Sequence of chain 1.A:
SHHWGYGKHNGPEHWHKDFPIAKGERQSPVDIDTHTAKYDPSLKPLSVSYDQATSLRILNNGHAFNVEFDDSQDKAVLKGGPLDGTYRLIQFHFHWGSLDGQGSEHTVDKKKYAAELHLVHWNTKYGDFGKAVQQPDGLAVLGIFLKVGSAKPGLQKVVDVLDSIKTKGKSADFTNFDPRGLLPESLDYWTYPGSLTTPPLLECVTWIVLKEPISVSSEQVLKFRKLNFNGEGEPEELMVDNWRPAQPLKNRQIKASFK

Binding-site contacts:
Ligand atom C5 contacts residue HIS4 of chain 1.A at 3.7 Å.
Ligand atom O7 contacts residue HIS4 of chain 1.A at 4.3 Å.
Ligand atom C11 contacts residue HIS4 of chain 1.A at 4.2 Å.
Ligand atom BR contacts residue HIS4 of chain 1.A at 3.6 Å.
Ligand atom C4 contacts residue ASP19 of chain 1.A at 3.6 Å.
Ligand atom O9 contacts residue TRP16 of chain 1.A at 3.2 Å.
Ligand atom N8 contacts residue ASP19 of chain 1.A at 2.6 Å (salt-bridge).
Ligand atom C5 contacts residue ASP19 of chain 1.A at 4.2 Å.
Ligand atom S6 contacts residue ASP19 of chain 1.A at 3.5 Å (salt-bridge).
Ligand atom C13 contacts residue HIS4 of chain 1.A at 3.5 Å.
Ligand atom N8 contacts residue LYS18 of chain 1.A at 4.1 Å.
Ligand atom C5 contacts residue TRP5 of chain 1.A at 4.5 Å (hydrophobic).
Ligand atom O9 contacts residue ASN11 of chain 1.A at 3.5 Å (h-bond).
Ligand atom N8 contacts residue TRP16 of chain 1.A at 3.7 Å.
Ligand atom N8 contacts residue HIS15 of chain 1.A at 2.9 Å (h-bond).
Ligand atom O1 contacts residue HIS4 of chain 1.A at 3.0 Å (h-bond).
Ligand atom O9 contacts residue HIS4 of chain 1.A at 4.5 Å.
Ligand atom BR contacts residue ASN11 of chain 1.A at 3.9 Å.
Ligand atom S6 contacts residue HIS15 of chain 1.A at 4.1 Å.
Ligand atom S6 contacts residue TRP16 of chain 1.A at 4.4 Å.
Ligand atom N20 contacts residue HIS10 of chain 1.A at 3.9 Å.
Ligand atom C18 contacts residue HIS4 of chain 1.A at 3.6 Å.
Ligand atom O9 contacts residue TRP5 of chain 1.A at 3.6 Å.
Ligand atom C14 contacts residue HIS4 of chain 1.A at 3.4 Å.
Ligand atom C19 contacts residue HIS4 of chain 1.A at 3.6 Å.
Ligand atom C2 contacts residue HIS4 of chain 1.A at 3.9 Å.
Ligand atom C5 contacts residue ASN11 of chain 1.A at 4.4 Å.
Ligand atom O9 contacts residue HIS15 of chain 1.A at 3.9 Å.
Ligand atom O21 contacts residue HIS10 of chain 1.A at 4.0 Å.
Ligand atom O17 contacts residue HIS4 of chain 1.A at 3.9 Å.
Ligand atom O7 contacts residue ASP19 of chain 1.A at 3.4 Å (salt-bridge).
Ligand atom O7 contacts residue TRP5 of chain 1.A at 3.9 Å.
Ligand atom C4 contacts residue HIS4 of chain 1.A at 4.4 Å.
Ligand atom C12 contacts residue HIS4 of chain 1.A at 3.5 Å.
Ligand atom C16 contacts residue HIS4 of chain 1.A at 3.7 Å.
Ligand atom O7 contacts residue PHE20 of chain 1.A at 3.8 Å.
Ligand atom S6 contacts residue TRP5 of chain 1.A at 4.2 Å.

This protein binds this small molecule.
Small molecule (SMILES): NS(=O)(=O)CCNC(=O)/C(Cc1ccc(O)c(Br)c1)=N/O